Binding-site contacts:
Ligand atom OXT contacts residue PHE182 of chain 1.A at 3.1 Å.
Ligand atom O3P contacts residue ILE219 of chain 1.A at 2.9 Å (h-bond).
Ligand atom CE1 contacts residue ILE219 of chain 1.A at 3.7 Å (hydrophobic).
Ligand atom N contacts residue PTR1 of chain 1.D at 2.8 Å (h-bond).
Ligand atom O1P contacts residue SER215 of chain 1.A at 3.3 Å.
Ligand atom CA contacts residue PTR1 of chain 1.D at 3.3 Å.
Ligand atom CZ contacts residue ALA217 of chain 1.A at 3.5 Å (hydrophobic).
Ligand atom CE1 contacts residue PHE182 of chain 1.A at 3.7 Å (hydrophobic).
Ligand atom CD1 contacts residue ALA217 of chain 1.A at 3.5 Å (hydrophobic).
Ligand atom CE1 contacts residue ALA217 of chain 1.A at 3.4 Å (hydrophobic).
Ligand atom P contacts residue GLY220 of chain 1.A at 3.7 Å.
Ligand atom CE2 contacts residue PHE182 of chain 1.A at 3.8 Å (hydrophobic).
Ligand atom P contacts residue ARG221 of chain 1.A at 3.9 Å.
Ligand atom N contacts residue PHE182 of chain 1.A at 4.0 Å.
Ligand atom O2P contacts residue GLY220 of chain 1.A at 3.6 Å.
Ligand atom O2P contacts residue SER215 of chain 1.A at 3.5 Å (h-bond).
Ligand atom CD1 contacts residue GLN262 of chain 1.A at 3.8 Å.
Ligand atom O3P contacts residue ALA217 of chain 1.A at 3.6 Å.
Ligand atom O1P contacts residue SER216 of chain 1.A at 2.9 Å (h-bond).
Ligand atom O1P contacts residue ARG221 of chain 1.A at 3.0 Å (salt-bridge).
Ligand atom CG contacts residue PHE182 of chain 1.A at 4.0 Å (hydrophobic).
Ligand atom CD1 contacts residue PTR1 of chain 1.D at 3.7 Å.
Ligand atom O2P contacts residue ARG221 of chain 1.A at 2.9 Å (salt-bridge).
Ligand atom O3P contacts residue GLY220 of chain 1.A at 2.8 Å (h-bond).
Ligand atom O3P contacts residue GLY218 of chain 1.A at 3.2 Å (h-bond).
Ligand atom P contacts residue ALA217 of chain 1.A at 3.8 Å.
Ligand atom P contacts residue SER215 of chain 1.A at 3.3 Å.
Ligand atom OH contacts residue GLY220 of chain 1.A at 3.9 Å.
Ligand atom CZ contacts residue PHE182 of chain 1.A at 3.9 Å (hydrophobic).
Ligand atom CG contacts residue ALA217 of chain 1.A at 3.6 Å (hydrophobic).
Ligand atom O contacts residue TYR46 of chain 1.A at 3.6 Å.
Ligand atom CB contacts residue TYR46 of chain 1.A at 3.7 Å (hydrophobic).
Ligand atom CE2 contacts residue ALA217 of chain 1.A at 3.6 Å (hydrophobic).
Ligand atom CE1 contacts residue GLN262 of chain 1.A at 3.7 Å.
Ligand atom CD2 contacts residue ALA217 of chain 1.A at 3.7 Å (hydrophobic).
Ligand atom CD1 contacts residue PHE182 of chain 1.A at 3.7 Å (hydrophobic).
Ligand atom CD2 contacts residue TYR46 of chain 1.A at 3.7 Å (hydrophobic).
Ligand atom CB contacts residue PTR1 of chain 1.D at 3.2 Å.
Ligand atom O3P contacts residue SER215 of chain 1.A at 2.7 Å (h-bond).
Ligand atom O1P contacts residue ALA217 of chain 1.A at 3.1 Å (h-bond).

Sequence of chain 1.A:
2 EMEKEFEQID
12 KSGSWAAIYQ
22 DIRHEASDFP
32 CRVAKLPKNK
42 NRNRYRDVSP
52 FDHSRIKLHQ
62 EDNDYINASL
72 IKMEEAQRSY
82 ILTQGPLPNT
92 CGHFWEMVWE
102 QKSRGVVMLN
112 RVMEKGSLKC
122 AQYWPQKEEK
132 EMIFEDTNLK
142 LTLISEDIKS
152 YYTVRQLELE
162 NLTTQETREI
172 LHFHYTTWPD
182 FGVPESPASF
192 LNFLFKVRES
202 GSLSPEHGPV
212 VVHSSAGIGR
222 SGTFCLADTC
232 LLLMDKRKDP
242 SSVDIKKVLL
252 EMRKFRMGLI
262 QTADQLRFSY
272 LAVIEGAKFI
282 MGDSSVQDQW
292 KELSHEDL

This protein binds this small molecule.
Small molecule (SMILES): N[C@@H](Cc1ccc(OP(=O)(O)O)cc1)C(=O)O